Binding-site contacts:
Ligand atom C1 contacts residue TYR182 of chain 25.B at 3.8 Å (hydrophobic).
Ligand atom C8 contacts residue MET109 of chain 25.B at 3.4 Å (hydrophobic).
Ligand atom CL2 contacts residue ILE25 of chain 24.E at 3.4 Å.
Ligand atom O3 contacts residue PHE107 of chain 25.B at 3.6 Å.
Ligand atom C5 contacts residue TYR89 of chain 25.B at 3.5 Å (hydrophobic).
Ligand atom C17 contacts residue TYR136 of chain 25.B at 3.7 Å (hydrophobic).
Ligand atom O3 contacts residue TYR89 of chain 25.B at 3.6 Å.
Ligand atom C16 contacts residue TYR136 of chain 25.B at 3.8 Å (hydrophobic).
Ligand atom C3 contacts residue MET109 of chain 25.B at 3.7 Å (hydrophobic).
Ligand atom C12 contacts residue PHE111 of chain 25.B at 3.8 Å (hydrophobic).
Ligand atom C13 contacts residue PHE111 of chain 25.B at 3.7 Å (hydrophobic).
Ligand atom CL3 contacts residue PHE111 of chain 25.B at 3.8 Å.
Ligand atom C21 contacts residue TYR182 of chain 25.B at 3.8 Å (hydrophobic).
Ligand atom C2 contacts residue PHE214 of chain 25.B at 3.6 Å (hydrophobic).
Ligand atom C19 contacts residue LEU217 of chain 25.B at 3.8 Å (hydrophobic).
Ligand atom CL2 contacts residue ALA24 of chain 24.E at 3.5 Å.
Ligand atom CL2 contacts residue TYR136 of chain 25.B at 3.6 Å.
Ligand atom C21 contacts residue SER105 of chain 25.B at 3.8 Å.
Ligand atom C20 contacts residue ILE171 of chain 25.B at 3.8 Å (hydrophobic).
Ligand atom C4 contacts residue MET109 of chain 25.B at 3.8 Å (hydrophobic).
Ligand atom C13 contacts residue ILE87 of chain 25.B at 3.7 Å (hydrophobic).
Ligand atom C20 contacts residue LEU217 of chain 25.B at 3.8 Å (hydrophobic).
Ligand atom C9 contacts residue VAL176 of chain 25.B at 3.6 Å (hydrophobic).
Ligand atom C10 contacts residue TYR136 of chain 25.B at 3.5 Å (hydrophobic).
Ligand atom O2 contacts residue VAL173 of chain 25.B at 3.4 Å.
Ligand atom CL3 contacts residue LEU217 of chain 25.B at 3.8 Å.
Ligand atom C21 contacts residue HIS184 of chain 25.B at 3.6 Å.
Ligand atom C14 contacts residue TYR136 of chain 25.B at 3.5 Å (hydrophobic).
Ligand atom C11 contacts residue ILE87 of chain 25.B at 3.8 Å (hydrophobic).
Ligand atom C6 contacts residue TYR89 of chain 25.B at 3.7 Å (hydrophobic).
Ligand atom O1 contacts residue ILE87 of chain 25.B at 3.7 Å.
Ligand atom C16 contacts residue ALA24 of chain 24.E at 3.8 Å (hydrophobic).
Ligand atom C7 contacts residue PHE214 of chain 25.B at 3.5 Å (hydrophobic).
Ligand atom O1 contacts residue MET109 of chain 25.B at 3.7 Å.
Ligand atom C7 contacts residue MET109 of chain 25.B at 3.3 Å (hydrophobic).
Ligand atom C13 contacts residue MET109 of chain 25.B at 3.4 Å (hydrophobic).
Ligand atom C17 contacts residue ALA24 of chain 24.E at 3.7 Å (hydrophobic).
Ligand atom O1 contacts residue PHE214 of chain 25.B at 3.8 Å.
Ligand atom C12 contacts residue ILE87 of chain 25.B at 3.8 Å (hydrophobic).
Ligand atom C9 contacts residue PHE214 of chain 25.B at 3.7 Å (hydrophobic).

This protein binds this small molecule.
Small molecule (SMILES): COc1ccc(OCc2ccc(COc3c(Cl)cccc3Cl)cc2)c(Cl)c1

Sequence of chain 24.E:
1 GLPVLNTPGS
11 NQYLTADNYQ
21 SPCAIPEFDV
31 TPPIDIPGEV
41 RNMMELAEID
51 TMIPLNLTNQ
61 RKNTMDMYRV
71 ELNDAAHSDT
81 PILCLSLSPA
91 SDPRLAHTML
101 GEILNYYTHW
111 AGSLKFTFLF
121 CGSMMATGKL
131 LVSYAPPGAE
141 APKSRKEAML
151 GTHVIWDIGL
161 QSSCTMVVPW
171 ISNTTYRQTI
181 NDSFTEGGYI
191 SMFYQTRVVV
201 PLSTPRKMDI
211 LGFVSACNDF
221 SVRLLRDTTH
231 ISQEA

Sequence of chain 25.B:
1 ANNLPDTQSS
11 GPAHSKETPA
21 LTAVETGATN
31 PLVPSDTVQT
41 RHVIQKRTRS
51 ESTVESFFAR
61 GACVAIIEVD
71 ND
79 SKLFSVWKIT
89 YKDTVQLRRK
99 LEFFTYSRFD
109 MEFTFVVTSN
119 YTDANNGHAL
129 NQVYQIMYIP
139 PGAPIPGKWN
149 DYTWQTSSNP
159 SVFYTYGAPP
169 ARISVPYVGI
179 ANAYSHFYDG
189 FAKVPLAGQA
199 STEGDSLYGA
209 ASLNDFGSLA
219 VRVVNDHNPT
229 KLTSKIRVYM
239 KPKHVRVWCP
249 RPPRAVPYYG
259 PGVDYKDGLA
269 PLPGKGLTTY